Binding-site contacts:
Ligand atom O3B contacts residue PRO245 of chain 1.A at 3.6 Å.
Ligand atom O2A contacts residue ALA310 of chain 6.A at 3.9 Å.
Ligand atom C4 contacts residue ASP308 of chain 6.A at 4.1 Å.
Ligand atom C3 contacts residue ASP308 of chain 6.A at 3.9 Å.
Ligand atom O3A contacts residue LYS326 of chain 6.A at 4.3 Å.
Ligand atom O2A contacts residue SER51 of chain 6.A at 3.1 Å (h-bond).
Ligand atom CP contacts residue ARG148 of chain 1.A at 3.0 Å.
Ligand atom O1P contacts residue GLY298 of chain 1.A at 3.5 Å (h-bond).
Ligand atom O1P contacts residue THR299 of chain 1.A at 4.0 Å.
Ligand atom P contacts residue THR299 of chain 1.A at 3.7 Å.
Ligand atom CP contacts residue THR299 of chain 1.A at 3.0 Å.
Ligand atom OP contacts residue GLY277 of chain 1.A at 4.0 Å.
Ligand atom O3P contacts residue GLY277 of chain 1.A at 3.9 Å.
Ligand atom P contacts residue GLY277 of chain 1.A at 4.2 Å.
Ligand atom C2 contacts residue GLY278 of chain 1.A at 3.4 Å.
Ligand atom O2 contacts residue GLY278 of chain 1.A at 4.1 Å.
Ligand atom O1P contacts residue LEU279 of chain 1.A at 4.0 Å.
Ligand atom O2P contacts residue ARG148 of chain 1.A at 4.2 Å.
Ligand atom O2B contacts residue SER51 of chain 6.A at 3.7 Å.
Ligand atom PA contacts residue SER51 of chain 6.A at 3.9 Å.
Ligand atom P contacts residue GLY278 of chain 1.A at 3.7 Å.
Ligand atom OP contacts residue GLY278 of chain 1.A at 3.3 Å (h-bond).
Ligand atom O1P contacts residue GLY278 of chain 1.A at 2.9 Å (h-bond).
Ligand atom OP contacts residue THR299 of chain 1.A at 3.7 Å.
Ligand atom PB contacts residue SER246 of chain 1.A at 3.4 Å.
Ligand atom O1B contacts residue SER246 of chain 1.A at 3.0 Å (h-bond).
Ligand atom O1P contacts residue GLY277 of chain 1.A at 3.7 Å.
Ligand atom C4 contacts residue THR299 of chain 1.A at 4.2 Å.
Ligand atom O2P contacts residue THR299 of chain 1.A at 2.6 Å (h-bond).
Ligand atom O3A contacts residue SER51 of chain 6.A at 3.7 Å.
Ligand atom O2P contacts residue GLY298 of chain 1.A at 3.4 Å.
Ligand atom O2A contacts residue LYS326 of chain 6.A at 4.2 Å.
Ligand atom C4 contacts residue ARG148 of chain 1.A at 3.6 Å.
Ligand atom O3B contacts residue SER246 of chain 1.A at 2.6 Å (h-bond).
Ligand atom C3 contacts residue GLY278 of chain 1.A at 4.0 Å.
Ligand atom P contacts residue GLY298 of chain 1.A at 4.1 Å.
Ligand atom C2 contacts residue GLY277 of chain 1.A at 3.8 Å.
Ligand atom O2B contacts residue SER246 of chain 1.A at 3.5 Å (h-bond).
Ligand atom O3 contacts residue ASP308 of chain 6.A at 3.2 Å (salt-bridge).
Ligand atom C1 contacts residue GLY278 of chain 1.A at 4.2 Å.

Sequence of chain 6.A:
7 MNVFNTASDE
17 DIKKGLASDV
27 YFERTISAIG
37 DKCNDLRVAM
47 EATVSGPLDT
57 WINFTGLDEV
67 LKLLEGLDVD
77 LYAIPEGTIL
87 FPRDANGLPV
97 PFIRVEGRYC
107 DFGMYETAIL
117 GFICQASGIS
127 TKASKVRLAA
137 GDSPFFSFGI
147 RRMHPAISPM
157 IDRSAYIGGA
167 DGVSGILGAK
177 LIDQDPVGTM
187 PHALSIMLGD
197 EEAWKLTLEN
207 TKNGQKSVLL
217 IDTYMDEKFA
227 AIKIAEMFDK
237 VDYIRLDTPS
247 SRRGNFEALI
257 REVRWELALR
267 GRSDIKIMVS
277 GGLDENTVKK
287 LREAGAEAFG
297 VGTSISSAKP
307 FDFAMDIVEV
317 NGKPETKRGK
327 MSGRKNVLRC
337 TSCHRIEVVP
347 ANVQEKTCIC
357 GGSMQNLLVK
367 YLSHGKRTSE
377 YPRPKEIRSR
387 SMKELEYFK

This protein binds this small molecule.
Small molecule (SMILES): O=P(O)(O)OC[C@H]1C[C@H](O[P](=O)(O)OP(=O)(O)O)[C@H](O)[C@@H]1O

Sequence of chain 1.A:
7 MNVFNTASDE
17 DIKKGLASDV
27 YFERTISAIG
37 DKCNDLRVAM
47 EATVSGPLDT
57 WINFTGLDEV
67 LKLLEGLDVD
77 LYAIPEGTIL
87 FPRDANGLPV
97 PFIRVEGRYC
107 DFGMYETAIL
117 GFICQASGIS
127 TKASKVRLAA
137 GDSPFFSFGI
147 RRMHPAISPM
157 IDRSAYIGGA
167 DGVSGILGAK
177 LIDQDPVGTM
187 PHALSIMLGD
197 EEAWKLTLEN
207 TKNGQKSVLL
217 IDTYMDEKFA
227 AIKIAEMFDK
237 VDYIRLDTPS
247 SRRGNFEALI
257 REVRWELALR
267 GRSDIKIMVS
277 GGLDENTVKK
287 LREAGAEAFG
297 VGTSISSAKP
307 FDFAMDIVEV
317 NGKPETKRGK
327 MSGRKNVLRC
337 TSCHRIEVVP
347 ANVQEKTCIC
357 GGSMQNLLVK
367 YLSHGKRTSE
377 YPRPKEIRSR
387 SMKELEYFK